Binding-site contacts:
Ligand atom C4 contacts residue ASN45 of chain 1.C at 4.2 Å.
Ligand atom C1 contacts residue ASN45 of chain 1.C at 1.4 Å.
Ligand atom C3 contacts residue ASN45 of chain 1.C at 3.8 Å.
Ligand atom O5 contacts residue ASN45 of chain 1.C at 2.4 Å (h-bond).
Ligand atom O7 contacts residue ASN45 of chain 1.C at 3.3 Å (h-bond).
Ligand atom C6 contacts residue LYS48 of chain 1.C at 4.3 Å.
Ligand atom C8 contacts residue ASN45 of chain 1.C at 4.5 Å.
Ligand atom O5 contacts residue LYS48 of chain 1.C at 3.5 Å.
Ligand atom C1 contacts residue LYS48 of chain 1.C at 4.2 Å.
Ligand atom C7 contacts residue ASN45 of chain 1.C at 3.3 Å.
Ligand atom C5 contacts residue THR47 of chain 1.C at 3.9 Å.
Ligand atom C6 contacts residue THR47 of chain 1.C at 3.8 Å.
Ligand atom C1 contacts residue THR47 of chain 1.C at 4.5 Å.
Ligand atom C5 contacts residue LYS48 of chain 1.C at 4.4 Å.
Ligand atom N2 contacts residue ASN45 of chain 1.C at 2.9 Å (h-bond).
Ligand atom C5 contacts residue ASN45 of chain 1.C at 3.7 Å.
Ligand atom C2 contacts residue ASN45 of chain 1.C at 2.5 Å.
Ligand atom O5 contacts residue THR47 of chain 1.C at 4.0 Å.
Ligand atom O6 contacts residue LYS48 of chain 1.C at 3.4 Å.

The protein below binds the small molecule below.
Small molecule (SMILES): CC(=O)N[C@@H]1[C@@H](O)[C@H](O)[C@@H](CO)O[C@H]1O

Sequence of chain 1.C:
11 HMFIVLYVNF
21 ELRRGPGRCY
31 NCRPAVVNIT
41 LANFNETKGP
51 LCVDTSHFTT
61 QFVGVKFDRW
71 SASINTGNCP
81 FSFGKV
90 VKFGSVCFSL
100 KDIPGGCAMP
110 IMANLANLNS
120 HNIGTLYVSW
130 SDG